Binding-site contacts:
Ligand atom N contacts residue ILE171 of chain 1.A at 3.6 Å.
Ligand atom C5 contacts residue LEU34 of chain 1.A at 3.5 Å (hydrophobic).
Ligand atom C12 contacts residue ALA55 of chain 1.A at 3.9 Å (hydrophobic).
Ligand atom C13 contacts residue LYS57 of chain 1.A at 3.5 Å.
Ligand atom C14 contacts residue LYS57 of chain 1.A at 3.5 Å.
Ligand atom N1 contacts residue VAL42 of chain 1.A at 3.7 Å.
Ligand atom N5 contacts residue GLU106 of chain 1.A at 2.9 Å (salt-bridge).
Ligand atom C8 contacts residue VAL42 of chain 1.A at 3.9 Å (hydrophobic).
Ligand atom N4 contacts residue TYR108 of chain 1.A at 3.1 Å (h-bond).
Ligand atom CL contacts residue LEU103 of chain 1.A at 3.9 Å.
Ligand atom N5 contacts residue MET89 of chain 1.A at 3.5 Å.
Ligand atom C contacts residue LYS57 of chain 1.A at 3.8 Å.
Ligand atom C14 contacts residue LEU103 of chain 1.A at 3.5 Å (hydrophobic).
Ligand atom N1 contacts residue ILE171 of chain 1.A at 3.6 Å.
Ligand atom C2 contacts residue MET89 of chain 1.A at 3.7 Å (hydrophobic).
Ligand atom C3 contacts residue ILE171 of chain 1.A at 3.7 Å (hydrophobic).
Ligand atom C5 contacts residue GLY35 of chain 1.A at 3.7 Å.
Ligand atom N2 contacts residue VAL42 of chain 1.A at 3.9 Å.
Ligand atom C11 contacts residue LEU158 of chain 1.A at 3.6 Å (hydrophobic).
Ligand atom C10 contacts residue LEU158 of chain 1.A at 3.9 Å (hydrophobic).
Ligand atom C12 contacts residue VAL42 of chain 1.A at 3.6 Å (hydrophobic).
Ligand atom N5 contacts residue TYR108 of chain 1.A at 3.8 Å.
Ligand atom C10 contacts residue ALA55 of chain 1.A at 3.7 Å (hydrophobic).
Ligand atom C7 contacts residue LYS36 of chain 1.A at 3.7 Å.
Ligand atom C12 contacts residue MET89 of chain 1.A at 3.7 Å (hydrophobic).
Ligand atom C13 contacts residue LEU103 of chain 1.A at 3.9 Å (hydrophobic).
Ligand atom C9 contacts residue TYR108 of chain 1.A at 3.2 Å (hydrophobic).
Ligand atom C contacts residue MET89 of chain 1.A at 3.6 Å (hydrophobic).
Ligand atom N3 contacts residue LEU158 of chain 1.A at 3.9 Å.
Ligand atom C1 contacts residue ASP172 of chain 1.A at 3.5 Å.
Ligand atom C14 contacts residue MET89 of chain 1.A at 3.5 Å (hydrophobic).
Ligand atom N4 contacts residue ALA55 of chain 1.A at 3.7 Å.
Ligand atom C13 contacts residue MET89 of chain 1.A at 3.6 Å (hydrophobic).
Ligand atom C13 contacts residue VAL56 of chain 1.A at 3.9 Å (hydrophobic).
Ligand atom N4 contacts residue VAL107 of chain 1.A at 3.6 Å.
Ligand atom N5 contacts residue ALA55 of chain 1.A at 3.8 Å.
Ligand atom C8 contacts residue LEU158 of chain 1.A at 3.6 Å (hydrophobic).
Ligand atom C13 contacts residue ALA55 of chain 1.A at 3.5 Å (hydrophobic).
Ligand atom C1 contacts residue MET89 of chain 1.A at 3.5 Å (hydrophobic).
Ligand atom C10 contacts residue GLU106 of chain 1.A at 3.9 Å.

This protein binds this small molecule.
Small molecule (SMILES): CC(C)(C)n1nc(Nc2cccc(Cl)c2)c2c(N)ncnc21

Sequence of chain 1.A:
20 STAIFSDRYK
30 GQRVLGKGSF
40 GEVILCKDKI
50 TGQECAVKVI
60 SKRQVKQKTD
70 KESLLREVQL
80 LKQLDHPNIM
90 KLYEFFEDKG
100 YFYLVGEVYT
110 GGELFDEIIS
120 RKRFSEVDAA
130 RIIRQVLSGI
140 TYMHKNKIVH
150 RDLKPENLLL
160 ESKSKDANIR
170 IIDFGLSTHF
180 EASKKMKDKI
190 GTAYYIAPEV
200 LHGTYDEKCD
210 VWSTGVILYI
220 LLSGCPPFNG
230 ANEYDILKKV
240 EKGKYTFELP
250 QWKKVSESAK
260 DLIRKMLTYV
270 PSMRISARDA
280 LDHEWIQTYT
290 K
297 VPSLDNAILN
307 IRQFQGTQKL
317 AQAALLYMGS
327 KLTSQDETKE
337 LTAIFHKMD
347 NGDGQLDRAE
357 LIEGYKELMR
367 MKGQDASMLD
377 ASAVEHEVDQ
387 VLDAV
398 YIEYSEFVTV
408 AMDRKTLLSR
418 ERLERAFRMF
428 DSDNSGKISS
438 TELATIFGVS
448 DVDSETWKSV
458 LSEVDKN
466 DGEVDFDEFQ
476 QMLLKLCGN